Binding-site contacts:
Ligand atom O1A contacts residue SER147 of chain 27.A at 2.8 Å (h-bond).
Ligand atom O1A contacts residue ALA146 of chain 27.A at 4.2 Å.
Ligand atom N5 contacts residue TYR250 of chain 26.A at 4.4 Å.
Ligand atom C6 contacts residue TYR145 of chain 27.A at 3.4 Å (hydrophobic).
Ligand atom C1 contacts residue ALA146 of chain 27.A at 3.9 Å (hydrophobic).
Ligand atom O4 contacts residue ASN251 of chain 26.A at 4.2 Å.
Ligand atom O1A contacts residue PRO252 of chain 26.A at 3.3 Å.
Ligand atom C8 contacts residue ALA146 of chain 27.A at 4.4 Å (hydrophobic).
Ligand atom C9 contacts residue TYR145 of chain 27.A at 4.2 Å (hydrophobic).
Ligand atom C3 contacts residue PRO252 of chain 26.A at 3.9 Å (hydrophobic).
Ligand atom C4 contacts residue PRO252 of chain 26.A at 3.8 Å (hydrophobic).
Ligand atom C1 contacts residue PRO252 of chain 26.A at 4.1 Å (hydrophobic).
Ligand atom C4 contacts residue TYR145 of chain 27.A at 3.6 Å (hydrophobic).
Ligand atom C1 contacts residue SER147 of chain 27.A at 3.6 Å.
Ligand atom C7 contacts residue TYR145 of chain 27.A at 3.8 Å (hydrophobic).
Ligand atom O4 contacts residue TYR145 of chain 27.A at 4.2 Å.
Ligand atom O1B contacts residue SER147 of chain 27.A at 3.1 Å (h-bond).
Ligand atom N5 contacts residue TYR145 of chain 27.A at 2.6 Å (h-bond).
Ligand atom C6 contacts residue ALA146 of chain 27.A at 4.2 Å (hydrophobic).
Ligand atom O1B contacts residue ALA146 of chain 27.A at 3.2 Å.
Ligand atom O1B contacts residue ASN148 of chain 27.A at 4.3 Å.
Ligand atom C10 contacts residue TYR250 of chain 26.A at 3.5 Å (hydrophobic).
Ligand atom O8 contacts residue ALA146 of chain 27.A at 3.3 Å.
Ligand atom O4 contacts residue PRO252 of chain 26.A at 3.8 Å.
Ligand atom C11 contacts residue ARG143 of chain 27.A at 4.0 Å.
Ligand atom O10 contacts residue TYR250 of chain 26.A at 2.7 Å (h-bond).
Ligand atom C5 contacts residue TYR145 of chain 27.A at 3.3 Å (hydrophobic).
Ligand atom C10 contacts residue TYR145 of chain 27.A at 3.6 Å (hydrophobic).
Ligand atom C11 contacts residue TYR145 of chain 27.A at 3.7 Å (hydrophobic).
Ligand atom O4 contacts residue TYR250 of chain 26.A at 3.4 Å.
Ligand atom C11 contacts residue TYR250 of chain 26.A at 3.7 Å (hydrophobic).

Sequence of chain 27.A:
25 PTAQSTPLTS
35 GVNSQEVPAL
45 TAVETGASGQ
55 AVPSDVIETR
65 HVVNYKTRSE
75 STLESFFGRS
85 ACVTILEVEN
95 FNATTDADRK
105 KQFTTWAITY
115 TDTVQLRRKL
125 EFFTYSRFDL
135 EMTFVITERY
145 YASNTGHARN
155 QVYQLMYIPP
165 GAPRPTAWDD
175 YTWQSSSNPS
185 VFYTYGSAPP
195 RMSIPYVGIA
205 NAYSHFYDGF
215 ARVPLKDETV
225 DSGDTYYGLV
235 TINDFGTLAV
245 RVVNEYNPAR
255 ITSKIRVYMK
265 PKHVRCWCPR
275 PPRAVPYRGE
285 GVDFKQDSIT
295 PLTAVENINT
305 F

Sequence of chain 26.A:
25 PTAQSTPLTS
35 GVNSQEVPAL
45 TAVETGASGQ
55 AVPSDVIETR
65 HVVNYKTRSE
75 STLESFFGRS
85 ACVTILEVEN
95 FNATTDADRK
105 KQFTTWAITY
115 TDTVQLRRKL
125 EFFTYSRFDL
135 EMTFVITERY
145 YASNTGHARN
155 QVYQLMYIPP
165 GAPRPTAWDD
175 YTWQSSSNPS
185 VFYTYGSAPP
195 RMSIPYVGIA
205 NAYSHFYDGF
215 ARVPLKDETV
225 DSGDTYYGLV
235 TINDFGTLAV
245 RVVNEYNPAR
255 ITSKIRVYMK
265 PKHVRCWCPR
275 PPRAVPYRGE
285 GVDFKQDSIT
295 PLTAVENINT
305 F

The small molecule below binds the protein below.
Small molecule (SMILES): CC(=O)N[C@H]1[C@H]([C@H](O)[C@H](O)CO)O[C@@](O)(C(=O)O)C[C@@H]1O